The small molecule below binds the protein below.
Small molecule (SMILES): CC(=O)N[C@@H]1[C@@H](O)[C@H](O)[C@@H](CO)O[C@H]1O

Binding-site contacts:
Ligand atom C5 contacts residue ASN287 of chain 1.A at 3.6 Å.
Ligand atom O5 contacts residue SER289 of chain 1.A at 3.2 Å (h-bond).
Ligand atom O5 contacts residue ASN287 of chain 1.A at 2.2 Å (h-bond).
Ligand atom C2 contacts residue ASN287 of chain 1.A at 2.4 Å.
Ligand atom C8 contacts residue ASN287 of chain 1.A at 4.4 Å.
Ligand atom C7 contacts residue ASN287 of chain 1.A at 3.2 Å.
Ligand atom C6 contacts residue SER289 of chain 1.A at 3.7 Å.
Ligand atom C1 contacts residue ASN287 of chain 1.A at 1.4 Å.
Ligand atom N2 contacts residue ASN287 of chain 1.A at 2.9 Å (h-bond).
Ligand atom C1 contacts residue SER289 of chain 1.A at 3.9 Å.
Ligand atom O7 contacts residue ASN287 of chain 1.A at 3.0 Å (h-bond).
Ligand atom C3 contacts residue ASN287 of chain 1.A at 3.8 Å.
Ligand atom C5 contacts residue SER289 of chain 1.A at 3.8 Å.
Ligand atom O6 contacts residue SER289 of chain 1.A at 4.0 Å.
Ligand atom C4 contacts residue ASN287 of chain 1.A at 4.2 Å.

Sequence of chain 1.A:
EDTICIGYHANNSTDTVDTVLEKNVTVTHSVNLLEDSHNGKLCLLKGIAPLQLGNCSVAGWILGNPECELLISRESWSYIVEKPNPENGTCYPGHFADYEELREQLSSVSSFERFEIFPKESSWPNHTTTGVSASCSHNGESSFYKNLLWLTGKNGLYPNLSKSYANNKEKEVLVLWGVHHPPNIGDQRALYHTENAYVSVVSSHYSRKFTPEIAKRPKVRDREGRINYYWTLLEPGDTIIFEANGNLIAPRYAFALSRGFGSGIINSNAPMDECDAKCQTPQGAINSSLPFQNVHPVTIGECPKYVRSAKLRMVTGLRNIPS